Sequence of chain 1.B:
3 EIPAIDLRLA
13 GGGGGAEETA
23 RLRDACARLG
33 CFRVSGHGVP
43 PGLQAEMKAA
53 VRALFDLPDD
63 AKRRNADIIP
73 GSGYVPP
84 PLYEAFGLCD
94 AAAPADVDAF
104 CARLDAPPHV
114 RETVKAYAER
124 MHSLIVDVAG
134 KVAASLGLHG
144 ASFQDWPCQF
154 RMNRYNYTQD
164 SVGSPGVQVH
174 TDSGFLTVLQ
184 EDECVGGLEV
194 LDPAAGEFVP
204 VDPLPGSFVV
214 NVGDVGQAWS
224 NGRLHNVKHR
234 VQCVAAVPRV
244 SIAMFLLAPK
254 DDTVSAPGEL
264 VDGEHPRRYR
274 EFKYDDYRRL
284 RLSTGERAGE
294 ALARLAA

Binding-site contacts:
Ligand atom C1 contacts residue ASP175 of chain 1.B at 4.0 Å.
Ligand atom O5 contacts residue HIS232 of chain 1.B at 3.0 Å.
Ligand atom C3 contacts residue VAL234 of chain 1.B at 4.4 Å (hydrophobic).
Ligand atom C2 contacts residue HIS173 of chain 1.B at 3.9 Å.
Ligand atom O3 contacts residue ASN156 of chain 1.B at 4.5 Å.
Ligand atom O4 contacts residue ASN156 of chain 1.B at 2.8 Å (h-bond).
Ligand atom C5 contacts residue TYR158 of chain 1.B at 3.2 Å (hydrophobic).
Ligand atom O4 contacts residue SER244 of chain 1.B at 2.9 Å (h-bond).
Ligand atom O2 contacts residue PHE248 of chain 1.B at 3.9 Å.
Ligand atom C4 contacts residue TYR158 of chain 1.B at 3.9 Å (hydrophobic).
Ligand atom O4 contacts residue TYR158 of chain 1.B at 2.5 Å (h-bond).
Ligand atom C3 contacts residue VAL170 of chain 1.B at 4.2 Å (hydrophobic).
Ligand atom C5 contacts residue SER244 of chain 1.B at 3.1 Å.
Ligand atom O1 contacts residue LEU182 of chain 1.B at 3.2 Å.
Ligand atom O2 contacts residue ASP175 of chain 1.B at 3.0 Å (salt-bridge).
Ligand atom O3 contacts residue ARG242 of chain 1.B at 2.5 Å (salt-bridge).
Ligand atom O1 contacts residue ASP175 of chain 1.B at 4.5 Å.
Ligand atom C1 contacts residue HIS232 of chain 1.B at 3.4 Å.
Ligand atom O3 contacts residue TYR158 of chain 1.B at 3.9 Å.
Ligand atom C1 contacts residue HIS173 of chain 1.B at 4.1 Å.
Ligand atom O5 contacts residue VAL170 of chain 1.B at 3.8 Å.
Ligand atom O2 contacts residue HIS232 of chain 1.B at 3.3 Å (h-bond).
Ligand atom C5 contacts residue ARG242 of chain 1.B at 3.5 Å.
Ligand atom O5 contacts residue HIS173 of chain 1.B at 3.0 Å.
Ligand atom C5 contacts residue ASN156 of chain 1.B at 3.8 Å.
Ligand atom C4 contacts residue LEU182 of chain 1.B at 4.4 Å (hydrophobic).
Ligand atom C4 contacts residue SER244 of chain 1.B at 4.4 Å.
Ligand atom O2 contacts residue HIS173 of chain 1.B at 3.5 Å (h-bond).
Ligand atom O1 contacts residue PHE248 of chain 1.B at 4.5 Å.
Ligand atom O3 contacts residue SER244 of chain 1.B at 2.9 Å (h-bond).
Ligand atom C2 contacts residue HIS232 of chain 1.B at 3.6 Å.
Ligand atom C3 contacts residue TYR158 of chain 1.B at 3.4 Å (hydrophobic).
Ligand atom O4 contacts residue ARG242 of chain 1.B at 3.8 Å.
Ligand atom C1 contacts residue LEU182 of chain 1.B at 4.4 Å (hydrophobic).
Ligand atom O1 contacts residue HIS232 of chain 1.B at 3.9 Å.
Ligand atom C4 contacts residue ARG242 of chain 1.B at 4.4 Å.

This protein binds this small molecule.
Small molecule (SMILES): O=C(O)CCC(=O)C(=O)O